Sequence of chain 1.A:
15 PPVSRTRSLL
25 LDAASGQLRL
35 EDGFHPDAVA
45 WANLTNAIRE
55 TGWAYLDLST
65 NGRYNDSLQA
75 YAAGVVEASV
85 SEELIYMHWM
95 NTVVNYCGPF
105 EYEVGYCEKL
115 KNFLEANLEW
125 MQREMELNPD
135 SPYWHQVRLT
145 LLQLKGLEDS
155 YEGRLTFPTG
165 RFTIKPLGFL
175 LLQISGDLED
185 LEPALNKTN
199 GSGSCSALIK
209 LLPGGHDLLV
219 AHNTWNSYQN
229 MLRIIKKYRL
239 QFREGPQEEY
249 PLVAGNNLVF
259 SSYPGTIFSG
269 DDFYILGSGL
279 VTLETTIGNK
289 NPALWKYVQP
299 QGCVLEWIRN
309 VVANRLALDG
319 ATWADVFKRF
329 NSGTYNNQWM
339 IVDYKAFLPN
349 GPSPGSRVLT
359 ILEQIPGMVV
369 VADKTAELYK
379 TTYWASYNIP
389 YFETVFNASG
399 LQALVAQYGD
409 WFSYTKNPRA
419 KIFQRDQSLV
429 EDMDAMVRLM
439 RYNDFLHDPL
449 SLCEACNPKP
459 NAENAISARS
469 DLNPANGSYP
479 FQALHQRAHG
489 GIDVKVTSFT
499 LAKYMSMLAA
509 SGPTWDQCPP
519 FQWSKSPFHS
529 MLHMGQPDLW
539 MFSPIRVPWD

Binding-site contacts:
Ligand atom C8 contacts residue GLY30 of chain 1.A at 3.4 Å.
Ligand atom O7 contacts residue ASN69 of chain 1.A at 4.1 Å.
Ligand atom C5 contacts residue THR163 of chain 1.A at 4.2 Å.
Ligand atom O6 contacts residue LEU25 of chain 1.A at 4.2 Å.
Ligand atom C1 contacts residue THR163 of chain 1.A at 4.0 Å.
Ligand atom C4 contacts residue ASN69 of chain 1.A at 4.2 Å.
Ligand atom C7 contacts residue PHE161 of chain 1.A at 4.0 Å (hydrophobic).
Ligand atom C3 contacts residue ASN69 of chain 1.A at 3.8 Å.
Ligand atom O7 contacts residue THR163 of chain 1.A at 4.3 Å.
Ligand atom C1 contacts residue ASN69 of chain 1.A at 1.4 Å.
Ligand atom C7 contacts residue SER71 of chain 1.A at 4.2 Å.
Ligand atom O6 contacts residue THR163 of chain 1.A at 3.7 Å.
Ligand atom O7 contacts residue PHE161 of chain 1.A at 3.5 Å.
Ligand atom C6 contacts residue THR163 of chain 1.A at 3.9 Å.
Ligand atom O5 contacts residue THR163 of chain 1.A at 3.4 Å (h-bond).
Ligand atom C7 contacts residue ASN69 of chain 1.A at 3.8 Å.
Ligand atom C5 contacts residue ASN69 of chain 1.A at 3.6 Å.
Ligand atom C6 contacts residue LEU25 of chain 1.A at 4.2 Å (hydrophobic).
Ligand atom C6 contacts residue LEU72 of chain 1.A at 4.2 Å (hydrophobic).
Ligand atom C2 contacts residue ASN69 of chain 1.A at 2.4 Å.
Ligand atom O5 contacts residue ASN69 of chain 1.A at 2.4 Å (h-bond).
Ligand atom O3 contacts residue THR163 of chain 1.A at 4.0 Å.
Ligand atom C8 contacts residue SER71 of chain 1.A at 4.5 Å.
Ligand atom C5 contacts residue PHE161 of chain 1.A at 3.9 Å (hydrophobic).
Ligand atom C3 contacts residue PHE161 of chain 1.A at 4.0 Å (hydrophobic).
Ligand atom C7 contacts residue GLY30 of chain 1.A at 4.3 Å.
Ligand atom O4 contacts residue THR163 of chain 1.A at 3.9 Å.
Ligand atom N2 contacts residue ASN69 of chain 1.A at 2.8 Å (h-bond).
Ligand atom O7 contacts residue SER71 of chain 1.A at 3.4 Å.
Ligand atom C2 contacts residue THR163 of chain 1.A at 4.0 Å.
Ligand atom O4 contacts residue PHE161 of chain 1.A at 3.8 Å.
Ligand atom C4 contacts residue PHE161 of chain 1.A at 4.1 Å (hydrophobic).
Ligand atom C8 contacts residue PHE161 of chain 1.A at 4.4 Å (hydrophobic).
Ligand atom C8 contacts residue THR163 of chain 1.A at 4.0 Å.
Ligand atom C8 contacts residue LEU25 of chain 1.A at 3.7 Å (hydrophobic).
Ligand atom C8 contacts residue LEU32 of chain 1.A at 4.3 Å (hydrophobic).

This small molecule binds to this protein.
Small molecule (SMILES): CC(=O)N[C@H]1[C@H](O[C@H]2[C@H](O)[C@@H](NC(C)=O)CO[C@@H]2CO)O[C@H](CO)[C@@H](O[C@@H]2O[C@H](CO)[C@@H](O)[C@H](O)[C@@H]2O)[C@@H]1O